This protein binds this small molecule.
Small molecule (SMILES): CC(=O)N[C@H]1[C@H](O[C@H]2[C@H](O)[C@@H](NC(C)=O)CO[C@@H]2CO)O[C@H](CO)[C@@H](O[C@H]2O[C@H](CO)[C@@H](O)[C@H](O)[C@@H]2O)[C@@H]1O

Sequence of chain 1.A:
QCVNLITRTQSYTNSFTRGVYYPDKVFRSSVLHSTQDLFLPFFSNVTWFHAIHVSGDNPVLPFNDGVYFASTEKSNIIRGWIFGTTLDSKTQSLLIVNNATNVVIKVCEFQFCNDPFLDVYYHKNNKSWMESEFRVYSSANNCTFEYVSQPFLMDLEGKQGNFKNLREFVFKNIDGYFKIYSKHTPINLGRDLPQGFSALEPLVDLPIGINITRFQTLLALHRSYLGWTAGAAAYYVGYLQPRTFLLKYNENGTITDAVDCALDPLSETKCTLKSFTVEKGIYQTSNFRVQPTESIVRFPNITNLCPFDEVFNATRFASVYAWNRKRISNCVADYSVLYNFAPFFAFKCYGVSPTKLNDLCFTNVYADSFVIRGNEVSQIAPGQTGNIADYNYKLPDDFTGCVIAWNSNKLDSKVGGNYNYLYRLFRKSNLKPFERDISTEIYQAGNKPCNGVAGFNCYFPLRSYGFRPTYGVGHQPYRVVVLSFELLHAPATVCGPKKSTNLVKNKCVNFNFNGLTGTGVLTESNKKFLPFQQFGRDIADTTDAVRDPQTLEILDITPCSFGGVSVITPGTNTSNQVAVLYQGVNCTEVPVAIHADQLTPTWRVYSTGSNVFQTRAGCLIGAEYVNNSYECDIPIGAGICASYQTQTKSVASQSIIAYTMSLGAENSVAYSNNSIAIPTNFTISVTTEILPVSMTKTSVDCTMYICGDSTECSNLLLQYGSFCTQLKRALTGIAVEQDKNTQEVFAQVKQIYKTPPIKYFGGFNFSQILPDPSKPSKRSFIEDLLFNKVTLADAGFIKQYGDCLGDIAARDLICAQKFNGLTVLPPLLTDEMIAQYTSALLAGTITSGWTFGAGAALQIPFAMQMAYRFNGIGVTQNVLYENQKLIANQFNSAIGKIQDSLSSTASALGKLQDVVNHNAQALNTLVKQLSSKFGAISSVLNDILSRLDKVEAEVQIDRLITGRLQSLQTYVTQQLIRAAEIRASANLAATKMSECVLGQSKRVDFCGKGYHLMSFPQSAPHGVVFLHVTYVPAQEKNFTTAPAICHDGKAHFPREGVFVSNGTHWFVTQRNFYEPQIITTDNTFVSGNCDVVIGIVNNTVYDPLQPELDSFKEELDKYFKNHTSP

Binding-site contacts:
Ligand atom C7 contacts residue ASN279 of chain 1.A at 3.8 Å.
Ligand atom N2 contacts residue GLU278 of chain 1.A at 4.0 Å.
Ligand atom C4 contacts residue ASN279 of chain 1.A at 4.2 Å.
Ligand atom C7 contacts residue GLU278 of chain 1.A at 4.2 Å.
Ligand atom C8 contacts residue ASN277 of chain 1.A at 4.0 Å.
Ligand atom C8 contacts residue GLU278 of chain 1.A at 3.5 Å.
Ligand atom C8 contacts residue ASN279 of chain 1.A at 4.0 Å.
Ligand atom N2 contacts residue ASN279 of chain 1.A at 2.8 Å (h-bond).
Ligand atom C5 contacts residue ASN279 of chain 1.A at 3.7 Å.
Ligand atom C3 contacts residue ASN279 of chain 1.A at 3.8 Å.
Ligand atom C1 contacts residue ASN279 of chain 1.A at 1.4 Å.
Ligand atom O5 contacts residue ASN279 of chain 1.A at 2.3 Å (h-bond).
Ligand atom C2 contacts residue ASN279 of chain 1.A at 2.5 Å.